This protein binds this small molecule.
Small molecule (SMILES): CC(=O)N[C@H]1[C@H](O[C@H]2[C@H](O)[C@@H](NC(C)=O)CO[C@@H]2CO)O[C@H](CO)[C@@H](O)[C@@H]1O

Binding-site contacts:
Ligand atom C3 contacts residue ASN1134 of chain 1.B at 3.8 Å.
Ligand atom O7 contacts residue ASN1134 of chain 1.B at 3.9 Å.
Ligand atom C7 contacts residue ASN1134 of chain 1.B at 3.6 Å.
Ligand atom C4 contacts residue ASN1134 of chain 1.B at 4.2 Å.
Ligand atom C2 contacts residue ASN1134 of chain 1.B at 2.4 Å.
Ligand atom N2 contacts residue ASN1134 of chain 1.B at 2.9 Å (h-bond).
Ligand atom C1 contacts residue ASN1134 of chain 1.B at 1.4 Å.
Ligand atom O5 contacts residue ASN1134 of chain 1.B at 2.4 Å (h-bond).
Ligand atom C5 contacts residue ASN1134 of chain 1.B at 3.6 Å.

Sequence of chain 1.B:
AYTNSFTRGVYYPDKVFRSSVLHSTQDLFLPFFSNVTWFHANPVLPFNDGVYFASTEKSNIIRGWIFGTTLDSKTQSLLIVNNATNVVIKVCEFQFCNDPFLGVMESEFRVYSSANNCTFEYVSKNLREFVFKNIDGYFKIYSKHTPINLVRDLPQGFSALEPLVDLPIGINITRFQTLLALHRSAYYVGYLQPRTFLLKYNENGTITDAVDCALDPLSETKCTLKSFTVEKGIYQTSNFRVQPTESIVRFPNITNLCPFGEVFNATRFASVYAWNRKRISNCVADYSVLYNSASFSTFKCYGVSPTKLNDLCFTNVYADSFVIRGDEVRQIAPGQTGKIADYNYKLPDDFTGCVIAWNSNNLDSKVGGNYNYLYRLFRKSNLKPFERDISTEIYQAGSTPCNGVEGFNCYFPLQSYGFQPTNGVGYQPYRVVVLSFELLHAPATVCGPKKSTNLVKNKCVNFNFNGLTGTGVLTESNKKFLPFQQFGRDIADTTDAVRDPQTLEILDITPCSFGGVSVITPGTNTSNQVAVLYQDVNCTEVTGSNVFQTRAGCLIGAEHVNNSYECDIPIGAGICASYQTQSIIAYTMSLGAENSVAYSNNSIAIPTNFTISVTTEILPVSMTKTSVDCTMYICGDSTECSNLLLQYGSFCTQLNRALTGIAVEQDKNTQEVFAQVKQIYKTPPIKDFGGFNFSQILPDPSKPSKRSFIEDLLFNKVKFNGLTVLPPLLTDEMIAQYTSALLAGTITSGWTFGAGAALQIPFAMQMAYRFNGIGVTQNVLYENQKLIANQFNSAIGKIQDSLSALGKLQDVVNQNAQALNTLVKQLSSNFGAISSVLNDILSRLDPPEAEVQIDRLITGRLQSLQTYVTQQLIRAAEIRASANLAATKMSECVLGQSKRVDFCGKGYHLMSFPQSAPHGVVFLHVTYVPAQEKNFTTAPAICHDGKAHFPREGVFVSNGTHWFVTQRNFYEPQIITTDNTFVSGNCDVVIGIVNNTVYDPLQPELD